Binding-site contacts:
Ligand atom C6 contacts residue TYR127 of chain 1.J at 3.5 Å (hydrophobic).
Ligand atom C1 contacts residue SER102 of chain 1.J at 3.6 Å.
Ligand atom C6 contacts residue ILE130 of chain 1.J at 4.1 Å (hydrophobic).
Ligand atom C5 contacts residue TYR127 of chain 1.J at 4.3 Å (hydrophobic).
Ligand atom C8 contacts residue ASN100 of chain 1.J at 4.2 Å.
Ligand atom C3 contacts residue ASN100 of chain 1.J at 3.7 Å.
Ligand atom N2 contacts residue ASN100 of chain 1.J at 2.8 Å (h-bond).
Ligand atom C5 contacts residue ASN100 of chain 1.J at 3.7 Å.
Ligand atom C2 contacts residue ASN100 of chain 1.J at 2.4 Å.
Ligand atom C1 contacts residue ASN100 of chain 1.J at 1.5 Å.
Ligand atom C7 contacts residue ASN100 of chain 1.J at 3.2 Å.
Ligand atom C4 contacts residue ILE130 of chain 1.J at 4.0 Å (hydrophobic).
Ligand atom O5 contacts residue ASN100 of chain 1.J at 2.4 Å (h-bond).
Ligand atom C5 contacts residue ILE130 of chain 1.J at 4.0 Å (hydrophobic).
Ligand atom O5 contacts residue SER102 of chain 1.J at 3.7 Å.
Ligand atom O7 contacts residue ASN100 of chain 1.J at 3.2 Å (h-bond).
Ligand atom C4 contacts residue ASN100 of chain 1.J at 4.2 Å.

This small molecule binds to this protein.
Small molecule (SMILES): CC(=O)N[C@H]1[C@H](O[C@H]2[C@H](O)[C@@H](NC(C)=O)CO[C@@H]2CO[C@@H]2O[C@@H](C)[C@@H](O)[C@@H](O)[C@@H]2O)O[C@H](CO)[C@@H](O)[C@@H]1O

Sequence of chain 1.J:
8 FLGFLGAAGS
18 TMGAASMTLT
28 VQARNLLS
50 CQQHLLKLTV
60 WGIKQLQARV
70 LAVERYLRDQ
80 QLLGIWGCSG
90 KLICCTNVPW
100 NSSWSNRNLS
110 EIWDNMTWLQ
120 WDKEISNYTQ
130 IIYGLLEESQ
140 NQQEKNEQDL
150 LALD